Sequence of chain 1.B:
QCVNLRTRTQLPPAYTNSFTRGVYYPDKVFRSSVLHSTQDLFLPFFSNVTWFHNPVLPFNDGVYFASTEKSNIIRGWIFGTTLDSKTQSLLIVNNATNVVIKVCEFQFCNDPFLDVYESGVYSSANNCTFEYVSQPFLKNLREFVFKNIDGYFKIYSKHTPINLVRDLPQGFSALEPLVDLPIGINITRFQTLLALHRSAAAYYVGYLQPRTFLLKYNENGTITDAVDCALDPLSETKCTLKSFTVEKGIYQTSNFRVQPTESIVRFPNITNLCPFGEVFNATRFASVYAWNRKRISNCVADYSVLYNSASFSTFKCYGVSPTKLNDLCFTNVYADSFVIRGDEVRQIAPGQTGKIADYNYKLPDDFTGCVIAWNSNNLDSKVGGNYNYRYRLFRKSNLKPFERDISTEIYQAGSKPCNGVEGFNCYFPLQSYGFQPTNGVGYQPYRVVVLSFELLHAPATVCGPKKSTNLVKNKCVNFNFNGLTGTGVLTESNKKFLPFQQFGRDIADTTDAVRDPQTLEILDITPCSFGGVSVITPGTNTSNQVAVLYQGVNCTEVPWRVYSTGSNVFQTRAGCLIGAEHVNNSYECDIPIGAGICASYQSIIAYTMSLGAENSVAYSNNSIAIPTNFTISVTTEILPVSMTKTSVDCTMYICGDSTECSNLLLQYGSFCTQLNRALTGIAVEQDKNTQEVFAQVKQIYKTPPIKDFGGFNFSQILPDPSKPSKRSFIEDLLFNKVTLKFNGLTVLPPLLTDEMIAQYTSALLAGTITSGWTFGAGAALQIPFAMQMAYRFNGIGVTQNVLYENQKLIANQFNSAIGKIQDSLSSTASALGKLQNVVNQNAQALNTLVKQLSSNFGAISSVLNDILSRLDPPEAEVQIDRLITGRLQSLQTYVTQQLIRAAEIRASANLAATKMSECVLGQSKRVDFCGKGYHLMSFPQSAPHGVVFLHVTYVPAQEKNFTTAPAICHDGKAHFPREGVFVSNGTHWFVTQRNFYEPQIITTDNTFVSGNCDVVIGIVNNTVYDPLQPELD

A small-molecule ligand and the protein it binds are described below.
Small molecule (SMILES): CC(=O)N[C@H]1[C@H](O[C@H]2[C@H](O)[C@@H](NC(C)=O)CO[C@@H]2CO)O[C@H](CO)[C@@H](O)[C@@H]1O

Binding-site contacts:
Ligand atom C7 contacts residue ASN707 of chain 1.C at 3.4 Å.
Ligand atom N2 contacts residue ASN707 of chain 1.C at 2.9 Å (h-bond).
Ligand atom C8 contacts residue ASN707 of chain 1.C at 4.4 Å.
Ligand atom O5 contacts residue ASP794 of chain 1.B at 4.1 Å.
Ligand atom C2 contacts residue ASN707 of chain 1.C at 2.5 Å.
Ligand atom C3 contacts residue ASN707 of chain 1.C at 3.8 Å.
Ligand atom C5 contacts residue ASN707 of chain 1.C at 3.7 Å.
Ligand atom C8 contacts residue GLY1129 of chain 1.C at 3.5 Å.
Ligand atom O7 contacts residue ASN708 of chain 1.C at 4.3 Å.
Ligand atom O7 contacts residue ASN707 of chain 1.C at 3.6 Å.
Ligand atom C1 contacts residue ASN707 of chain 1.C at 1.4 Å.
Ligand atom O5 contacts residue ASN707 of chain 1.C at 2.4 Å (h-bond).
Ligand atom C4 contacts residue ASN707 of chain 1.C at 4.2 Å.

Sequence of chain 1.C:
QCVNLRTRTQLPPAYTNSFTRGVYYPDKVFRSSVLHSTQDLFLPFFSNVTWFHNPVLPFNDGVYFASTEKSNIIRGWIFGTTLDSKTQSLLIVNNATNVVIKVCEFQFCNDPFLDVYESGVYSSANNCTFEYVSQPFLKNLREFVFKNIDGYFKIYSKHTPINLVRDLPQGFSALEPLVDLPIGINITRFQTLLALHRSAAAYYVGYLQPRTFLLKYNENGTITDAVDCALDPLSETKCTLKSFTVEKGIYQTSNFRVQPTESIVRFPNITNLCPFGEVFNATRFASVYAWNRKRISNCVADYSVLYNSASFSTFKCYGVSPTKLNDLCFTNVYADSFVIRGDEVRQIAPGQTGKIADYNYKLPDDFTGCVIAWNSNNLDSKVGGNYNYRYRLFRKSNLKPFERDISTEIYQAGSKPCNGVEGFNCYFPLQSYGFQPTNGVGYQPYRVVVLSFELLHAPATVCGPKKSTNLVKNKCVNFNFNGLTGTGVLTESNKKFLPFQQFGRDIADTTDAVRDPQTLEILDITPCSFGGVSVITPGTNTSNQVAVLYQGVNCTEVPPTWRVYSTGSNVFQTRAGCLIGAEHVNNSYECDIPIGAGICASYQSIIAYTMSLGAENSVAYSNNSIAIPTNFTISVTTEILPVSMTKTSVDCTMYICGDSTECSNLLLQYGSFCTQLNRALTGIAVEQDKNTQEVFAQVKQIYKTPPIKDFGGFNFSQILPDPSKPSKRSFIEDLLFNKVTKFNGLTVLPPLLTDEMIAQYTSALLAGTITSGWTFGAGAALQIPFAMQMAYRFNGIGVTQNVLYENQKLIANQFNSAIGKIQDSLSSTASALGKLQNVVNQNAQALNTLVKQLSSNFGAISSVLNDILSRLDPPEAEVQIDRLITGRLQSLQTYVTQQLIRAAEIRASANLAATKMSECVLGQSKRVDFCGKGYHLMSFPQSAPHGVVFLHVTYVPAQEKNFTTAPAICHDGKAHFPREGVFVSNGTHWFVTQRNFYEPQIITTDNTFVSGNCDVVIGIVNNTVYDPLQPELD